This protein binds this small molecule.
Small molecule (SMILES): CC(=O)C(=O)O

Sequence of chain 1.B:
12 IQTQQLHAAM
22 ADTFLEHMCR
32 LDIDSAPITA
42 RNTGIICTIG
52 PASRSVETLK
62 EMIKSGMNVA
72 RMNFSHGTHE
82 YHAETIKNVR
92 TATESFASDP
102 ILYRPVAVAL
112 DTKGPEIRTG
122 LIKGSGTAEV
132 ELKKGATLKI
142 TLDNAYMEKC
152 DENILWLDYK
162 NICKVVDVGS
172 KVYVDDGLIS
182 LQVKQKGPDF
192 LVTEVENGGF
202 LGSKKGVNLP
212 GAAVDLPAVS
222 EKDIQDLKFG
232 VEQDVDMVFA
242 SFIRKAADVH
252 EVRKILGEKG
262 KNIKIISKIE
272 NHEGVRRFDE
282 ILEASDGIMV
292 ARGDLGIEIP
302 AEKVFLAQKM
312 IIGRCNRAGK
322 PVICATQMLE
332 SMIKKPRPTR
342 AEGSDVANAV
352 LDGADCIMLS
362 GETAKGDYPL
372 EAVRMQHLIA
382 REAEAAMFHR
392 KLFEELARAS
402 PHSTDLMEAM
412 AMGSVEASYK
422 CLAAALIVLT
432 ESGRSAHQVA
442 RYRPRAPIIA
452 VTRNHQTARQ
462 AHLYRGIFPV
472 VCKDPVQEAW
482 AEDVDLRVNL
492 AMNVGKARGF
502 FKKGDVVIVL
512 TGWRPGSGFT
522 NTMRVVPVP

Binding-site contacts:
Ligand atom O3 contacts residue LYS269 of chain 1.B at 2.6 Å (salt-bridge).
Ligand atom OXT contacts residue MN1 of chain 1.M at 4.4 Å.
Ligand atom O3 contacts residue GLU271 of chain 1.B at 4.0 Å.
Ligand atom O3 contacts residue ASP112 of chain 1.B at 4.4 Å.
Ligand atom CB contacts residue ARG72 of chain 1.B at 3.9 Å.
Ligand atom CA contacts residue THR327 of chain 1.B at 3.8 Å.
Ligand atom C contacts residue THR327 of chain 1.B at 3.5 Å.
Ligand atom O3 contacts residue ALA292 of chain 1.B at 4.4 Å.
Ligand atom C contacts residue GLU271 of chain 1.B at 3.5 Å.
Ligand atom OXT contacts residue ARG293 of chain 1.B at 3.8 Å.
Ligand atom O contacts residue ASP295 of chain 1.B at 2.8 Å (salt-bridge).
Ligand atom O contacts residue GLY294 of chain 1.B at 3.9 Å.
Ligand atom CA contacts residue GLU271 of chain 1.B at 4.0 Å.
Ligand atom CB contacts residue ALA292 of chain 1.B at 4.2 Å (hydrophobic).
Ligand atom OXT contacts residue GLY294 of chain 1.B at 2.8 Å (h-bond).
Ligand atom O contacts residue GLU271 of chain 1.B at 2.8 Å (salt-bridge).
Ligand atom OXT contacts residue GLU271 of chain 1.B at 4.4 Å.
Ligand atom CA contacts residue ALA292 of chain 1.B at 3.6 Å (hydrophobic).
Ligand atom O3 contacts residue MN1 of chain 1.M at 2.7 Å.
Ligand atom OXT contacts residue THR327 of chain 1.B at 2.5 Å (h-bond).
Ligand atom OXT contacts residue ALA292 of chain 1.B at 3.2 Å (h-bond).
Ligand atom CB contacts residue THR327 of chain 1.B at 3.4 Å.
Ligand atom CB contacts residue MET290 of chain 1.B at 3.8 Å (hydrophobic).
Ligand atom C contacts residue MN1 of chain 1.M at 3.2 Å.
Ligand atom O contacts residue MN1 of chain 1.M at 2.4 Å.
Ligand atom C contacts residue ASP295 of chain 1.B at 4.0 Å.
Ligand atom C contacts residue GLY294 of chain 1.B at 3.9 Å.
Ligand atom O contacts residue ALA292 of chain 1.B at 3.8 Å.
Ligand atom CA contacts residue MN1 of chain 1.M at 3.3 Å.
Ligand atom C contacts residue ALA292 of chain 1.B at 3.3 Å (hydrophobic).
Ligand atom CB contacts residue ALA326 of chain 1.B at 4.3 Å (hydrophobic).
Ligand atom O3 contacts residue ARG72 of chain 1.B at 3.8 Å.
Ligand atom CB contacts residue LYS269 of chain 1.B at 4.2 Å.
Ligand atom CA contacts residue LYS269 of chain 1.B at 3.7 Å.
Ligand atom OXT contacts residue ASP295 of chain 1.B at 3.9 Å.